Sequence of chain 1.A:
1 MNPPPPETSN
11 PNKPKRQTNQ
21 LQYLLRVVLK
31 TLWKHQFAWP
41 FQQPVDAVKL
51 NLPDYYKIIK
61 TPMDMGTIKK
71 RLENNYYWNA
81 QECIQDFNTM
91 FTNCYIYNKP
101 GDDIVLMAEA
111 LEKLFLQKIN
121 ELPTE

A small-molecule ligand and the protein it binds are described below.
Small molecule (SMILES): CN1CCN(C(=O)c2cccc(CN3c4cccc5c4C(=Cc4cccnc43)N(C)C5=O)c2)CC1

Binding-site contacts:
Ligand atom C25 contacts residue MET107 of chain 1.A at 3.9 Å (hydrophobic).
Ligand atom C24 contacts residue ILE104 of chain 1.A at 3.5 Å (hydrophobic).
Ligand atom C18 contacts residue LEU50 of chain 1.A at 3.8 Å (hydrophobic).
Ligand atom C23 contacts residue ILE104 of chain 1.A at 3.8 Å (hydrophobic).
Ligand atom C9 contacts residue ASN98 of chain 1.A at 3.9 Å.
Ligand atom O10 contacts residue CYS94 of chain 1.A at 3.9 Å.
Ligand atom C9 contacts residue ILE104 of chain 1.A at 3.7 Å (hydrophobic).
Ligand atom C25 contacts residue TRP39 of chain 1.A at 3.8 Å (hydrophobic).
Ligand atom O10 contacts residue TYR97 of chain 1.A at 4.0 Å.
Ligand atom C26 contacts residue ILE104 of chain 1.A at 4.0 Å (hydrophobic).
Ligand atom C27 contacts residue ILE104 of chain 1.A at 4.0 Å (hydrophobic).
Ligand atom C13 contacts residue LEU50 of chain 1.A at 3.4 Å (hydrophobic).
Ligand atom C11 contacts residue VAL45 of chain 1.A at 3.8 Å (hydrophobic).
Ligand atom N12 contacts residue LEU50 of chain 1.A at 3.9 Å.
Ligand atom C3 contacts residue TYR97 of chain 1.A at 3.8 Å (hydrophobic).
Ligand atom C4 contacts residue ASN98 of chain 1.A at 3.8 Å.
Ligand atom O28 contacts residue ASP103 of chain 1.A at 3.5 Å (salt-bridge).
Ligand atom N8 contacts residue ILE104 of chain 1.A at 4.0 Å.
Ligand atom N14 contacts residue TRP39 of chain 1.A at 3.7 Å.
Ligand atom C15 contacts residue LEU50 of chain 1.A at 3.5 Å (hydrophobic).
Ligand atom C26 contacts residue TRP39 of chain 1.A at 3.4 Å (hydrophobic).
Ligand atom C17 contacts residue PRO40 of chain 1.A at 3.2 Å (hydrophobic).
Ligand atom N14 contacts residue LEU50 of chain 1.A at 3.1 Å.
Ligand atom C16 contacts residue TRP39 of chain 1.A at 3.5 Å (hydrophobic).
Ligand atom C25 contacts residue ILE104 of chain 1.A at 3.7 Å (hydrophobic).
Ligand atom O28 contacts residue ILE104 of chain 1.A at 3.0 Å (h-bond).
Ligand atom C19 contacts residue PRO40 of chain 1.A at 3.2 Å (hydrophobic).
Ligand atom O10 contacts residue ILE104 of chain 1.A at 4.0 Å.
Ligand atom C11 contacts residue PRO40 of chain 1.A at 3.9 Å (hydrophobic).
Ligand atom C16 contacts residue GLN43 of chain 1.A at 4.0 Å.
Ligand atom C3 contacts residue ASN98 of chain 1.A at 3.2 Å.
Ligand atom C16 contacts residue PRO40 of chain 1.A at 3.9 Å (hydrophobic).
Ligand atom C7 contacts residue ILE104 of chain 1.A at 3.9 Å (hydrophobic).
Ligand atom C15 contacts residue TRP39 of chain 1.A at 3.3 Å (hydrophobic).
Ligand atom C17 contacts residue GLN43 of chain 1.A at 3.9 Å.
Ligand atom O10 contacts residue ASN98 of chain 1.A at 3.0 Å (h-bond).
Ligand atom C11 contacts residue PHE41 of chain 1.A at 3.8 Å (hydrophobic).
Ligand atom C18 contacts residue PRO40 of chain 1.A at 3.7 Å (hydrophobic).
Ligand atom C5 contacts residue LEU52 of chain 1.A at 4.0 Å (hydrophobic).
Ligand atom C2 contacts residue ILE104 of chain 1.A at 3.7 Å (hydrophobic).